The protein below binds the small molecule below.
Small molecule (SMILES): Cc1cc([C@@H]2CN(C(=O)c3ccc(F)c(Cl)c3)CC(F)(F)C2)n2ncnc2n1

Binding-site contacts:
Ligand atom C2 contacts residue TYR80 of chain 1.B at 3.8 Å (hydrophobic).
Ligand atom C21 contacts residue MET272 of chain 1.B at 3.5 Å (hydrophobic).
Ligand atom F26 contacts residue HIS81 of chain 1.B at 3.0 Å.
Ligand atom N9 contacts residue PHE287 of chain 1.B at 3.8 Å.
Ligand atom N5 contacts residue PHE287 of chain 1.B at 3.5 Å.
Ligand atom N5 contacts residue ILE251 of chain 1.B at 3.2 Å.
Ligand atom C1 contacts residue LEU234 of chain 1.B at 3.6 Å (hydrophobic).
Ligand atom C4 contacts residue GLN237 of chain 1.B at 3.4 Å.
Ligand atom C8 contacts residue PHE287 of chain 1.B at 3.4 Å (hydrophobic).
Ligand atom C10 contacts residue LEU234 of chain 1.B at 3.7 Å (hydrophobic).
Ligand atom N7 contacts residue GLN284 of chain 1.B at 2.9 Å (h-bond).
Ligand atom N7 contacts residue GLN237 of chain 1.B at 3.2 Å (h-bond).
Ligand atom N3 contacts residue GLN237 of chain 1.B at 2.8 Å (h-bond).
Ligand atom CL24 contacts residue GLN284 of chain 1.B at 3.7 Å.
Ligand atom C17 contacts residue LEU195 of chain 1.B at 3.8 Å (hydrophobic).
Ligand atom C6 contacts residue ILE251 of chain 1.B at 3.4 Å (hydrophobic).
Ligand atom F25 contacts residue PHE255 of chain 1.B at 3.1 Å.
Ligand atom N7 contacts residue ILE251 of chain 1.B at 3.8 Å.
Ligand atom N9 contacts residue ILE251 of chain 1.B at 3.7 Å.
Ligand atom N7 contacts residue PHE287 of chain 1.B at 3.5 Å.
Ligand atom C6 contacts residue PHE287 of chain 1.B at 3.8 Å (hydrophobic).
Ligand atom C18 contacts residue MET272 of chain 1.B at 3.8 Å (hydrophobic).
Ligand atom CL24 contacts residue TYR252 of chain 1.B at 3.0 Å.
Ligand atom C4 contacts residue ILE251 of chain 1.B at 3.2 Å (hydrophobic).
Ligand atom C16 contacts residue PHE287 of chain 1.B at 3.6 Å (hydrophobic).
Ligand atom C20 contacts residue PHE255 of chain 1.B at 3.8 Å (hydrophobic).
Ligand atom C27 contacts residue MET272 of chain 1.B at 3.6 Å (hydrophobic).
Ligand atom N3 contacts residue PHE287 of chain 1.B at 3.7 Å.
Ligand atom C10 contacts residue TYR80 of chain 1.B at 3.2 Å (hydrophobic).
Ligand atom F28 contacts residue LEU283 of chain 1.B at 3.8 Å.
Ligand atom C4 contacts residue PHE287 of chain 1.B at 3.3 Å (hydrophobic).
Ligand atom C1 contacts residue ILE251 of chain 1.B at 3.6 Å (hydrophobic).
Ligand atom C8 contacts residue GLN284 of chain 1.B at 3.0 Å.
Ligand atom C16 contacts residue LEU195 of chain 1.B at 3.8 Å (hydrophobic).
Ligand atom N15 contacts residue LEU195 of chain 1.B at 3.7 Å.
Ligand atom C20 contacts residue MET272 of chain 1.B at 3.8 Å (hydrophobic).
Ligand atom N3 contacts residue ILE251 of chain 1.B at 3.5 Å.
Ligand atom C2 contacts residue ILE251 of chain 1.B at 3.6 Å (hydrophobic).
Ligand atom F25 contacts residue HIS81 of chain 1.B at 3.7 Å.
Ligand atom F28 contacts residue PHE287 of chain 1.B at 3.7 Å.

Sequence of chain 1.B:
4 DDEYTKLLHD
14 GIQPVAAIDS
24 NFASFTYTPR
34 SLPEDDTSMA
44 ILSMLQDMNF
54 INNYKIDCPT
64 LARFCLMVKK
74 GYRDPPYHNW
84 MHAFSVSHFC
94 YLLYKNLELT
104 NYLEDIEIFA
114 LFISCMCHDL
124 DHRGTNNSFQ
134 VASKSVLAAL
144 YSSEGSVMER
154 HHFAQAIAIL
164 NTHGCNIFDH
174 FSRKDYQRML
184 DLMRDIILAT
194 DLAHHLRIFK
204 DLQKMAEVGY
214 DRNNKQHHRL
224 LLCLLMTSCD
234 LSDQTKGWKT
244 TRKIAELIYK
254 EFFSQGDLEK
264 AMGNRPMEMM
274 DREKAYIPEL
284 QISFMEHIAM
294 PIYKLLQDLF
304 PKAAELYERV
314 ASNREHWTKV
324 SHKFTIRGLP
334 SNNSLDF